Sequence of chain 1.G:
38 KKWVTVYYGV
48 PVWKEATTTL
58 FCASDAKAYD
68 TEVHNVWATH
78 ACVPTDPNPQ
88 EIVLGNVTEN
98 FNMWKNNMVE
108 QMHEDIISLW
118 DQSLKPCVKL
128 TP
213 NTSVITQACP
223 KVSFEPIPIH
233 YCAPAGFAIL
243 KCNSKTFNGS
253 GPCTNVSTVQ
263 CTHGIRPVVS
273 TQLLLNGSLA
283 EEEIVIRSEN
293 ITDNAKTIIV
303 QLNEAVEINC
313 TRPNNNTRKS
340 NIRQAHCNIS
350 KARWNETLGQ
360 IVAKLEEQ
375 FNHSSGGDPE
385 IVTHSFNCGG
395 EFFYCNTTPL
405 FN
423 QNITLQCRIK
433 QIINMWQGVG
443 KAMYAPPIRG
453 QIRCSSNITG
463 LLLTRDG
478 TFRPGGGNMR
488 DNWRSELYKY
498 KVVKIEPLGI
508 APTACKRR

This small molecule binds to this protein.
Small molecule (SMILES): CC(=O)N[C@H]1[C@H](O[C@H]2[C@H](O)[C@@H](NC(C)=O)CO[C@@H]2CO)O[C@H](CO)[C@@H](O[C@@H]2O[C@H](CO)[C@@H](O)[C@H](O[C@H]3O[C@H](CO)[C@@H](O)[C@H](O)[C@@H]3O[C@H]3O[C@H](CO)[C@@H](O)[C@H](O)[C@@H]3O)[C@@H]2O)[C@@H]1O

Binding-site contacts:
Ligand atom C8 contacts residue LEU277 of chain 1.G at 3.8 Å (hydrophobic).
Ligand atom C2 contacts residue SER458 of chain 1.G at 3.8 Å.
Ligand atom C3 contacts residue SER457 of chain 1.G at 3.6 Å.
Ligand atom O5 contacts residue NAG1 of chain 1.LA at 3.4 Å.
Ligand atom C7 contacts residue ASN278 of chain 1.G at 3.8 Å.
Ligand atom C6 contacts residue GLY393 of chain 1.G at 3.7 Å.
Ligand atom C5 contacts residue SER457 of chain 1.G at 3.4 Å.
Ligand atom O3 contacts residue CYS392 of chain 1.G at 3.2 Å (h-bond).
Ligand atom C3 contacts residue ASN278 of chain 1.G at 3.9 Å.
Ligand atom C4 contacts residue ARG451 of chain 1.G at 3.7 Å.
Ligand atom O6 contacts residue GLY393 of chain 1.G at 3.0 Å (h-bond).
Ligand atom O4 contacts residue SER225 of chain 1.G at 3.6 Å.
Ligand atom C6 contacts residue ILE450 of chain 1.G at 3.9 Å (hydrophobic).
Ligand atom C8 contacts residue VAL270 of chain 1.G at 3.9 Å (hydrophobic).
Ligand atom N2 contacts residue SER458 of chain 1.G at 3.0 Å (h-bond).
Ligand atom C1 contacts residue NAG1 of chain 1.LA at 3.7 Å.
Ligand atom C6 contacts residue GLY393 of chain 1.G at 3.7 Å.
Ligand atom C1 contacts residue ASN278 of chain 1.G at 1.5 Å.
Ligand atom C3 contacts residue SER458 of chain 1.G at 3.9 Å.
Ligand atom O6 contacts residue GLY393 of chain 1.G at 3.2 Å.
Ligand atom C4 contacts residue SER457 of chain 1.G at 3.8 Å.
Ligand atom C5 contacts residue ASN278 of chain 1.G at 3.8 Å.
Ligand atom N2 contacts residue ASN278 of chain 1.G at 3.0 Å (h-bond).
Ligand atom C5 contacts residue NAG1 of chain 1.LA at 3.8 Å.
Ligand atom O4 contacts residue SER457 of chain 1.G at 3.8 Å.
Ligand atom C3 contacts residue ARG451 of chain 1.G at 3.8 Å.
Ligand atom C7 contacts residue SER458 of chain 1.G at 4.0 Å.
Ligand atom O3 contacts residue ARG451 of chain 1.G at 3.0 Å (salt-bridge).
Ligand atom C1 contacts residue SER458 of chain 1.G at 3.9 Å.
Ligand atom C3 contacts residue ILE450 of chain 1.G at 3.9 Å (hydrophobic).
Ligand atom O7 contacts residue PRO228 of chain 1.G at 3.7 Å.
Ligand atom C2 contacts residue ASN278 of chain 1.G at 2.6 Å.
Ligand atom O4 contacts residue ARG451 of chain 1.G at 2.9 Å (salt-bridge).
Ligand atom O5 contacts residue ASN278 of chain 1.G at 2.4 Å (h-bond).
Ligand atom O6 contacts residue NAG1 of chain 1.LA at 3.4 Å.
Ligand atom C1 contacts residue SER457 of chain 1.G at 3.8 Å.
Ligand atom O4 contacts residue GLY452 of chain 1.G at 3.4 Å.
Ligand atom O3 contacts residue ILE450 of chain 1.G at 3.6 Å.
Ligand atom O5 contacts residue SER457 of chain 1.G at 4.0 Å.
Ligand atom C6 contacts residue CYS392 of chain 1.G at 3.7 Å (hydrophobic).